Sequence of chain 2.A:
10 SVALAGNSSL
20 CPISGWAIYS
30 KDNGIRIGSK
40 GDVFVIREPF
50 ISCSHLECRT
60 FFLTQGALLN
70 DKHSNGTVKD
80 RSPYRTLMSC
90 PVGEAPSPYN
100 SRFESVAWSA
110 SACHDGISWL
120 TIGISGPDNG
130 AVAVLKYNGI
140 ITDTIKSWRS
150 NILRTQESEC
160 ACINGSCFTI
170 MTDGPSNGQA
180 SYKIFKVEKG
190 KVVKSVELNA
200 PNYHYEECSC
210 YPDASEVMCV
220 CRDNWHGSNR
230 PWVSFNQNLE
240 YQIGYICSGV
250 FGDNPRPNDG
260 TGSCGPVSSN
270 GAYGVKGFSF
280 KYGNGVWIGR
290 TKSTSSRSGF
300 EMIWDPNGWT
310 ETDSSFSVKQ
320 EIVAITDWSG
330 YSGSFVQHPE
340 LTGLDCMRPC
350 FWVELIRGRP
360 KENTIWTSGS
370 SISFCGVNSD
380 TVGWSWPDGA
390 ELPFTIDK

A small-molecule ligand and the protein it binds are described below.
Small molecule (SMILES): CC(=O)N[C@H]1CO[C@H]([C@@H]2O[C@@]23O[C@@H](C)[C@@H](O)[C@@H](O)[C@@H]3O)[C@@H](O)[C@@H]1O

Binding-site contacts:
Ligand atom C7 contacts residue ASN74 of chain 2.A at 3.4 Å.
Ligand atom C7 contacts residue ILE364 of chain 2.A at 4.5 Å (hydrophobic).
Ligand atom O5 contacts residue ASN74 of chain 2.A at 2.4 Å (h-bond).
Ligand atom C8 contacts residue ASN74 of chain 2.A at 3.8 Å.
Ligand atom C8 contacts residue ILE364 of chain 2.A at 4.0 Å (hydrophobic).
Ligand atom C6 contacts residue THR76 of chain 2.A at 3.4 Å.
Ligand atom C4 contacts residue THR76 of chain 2.A at 4.3 Å.
Ligand atom C1 contacts residue THR76 of chain 2.A at 3.8 Å.
Ligand atom C5 contacts residue THR76 of chain 2.A at 2.9 Å.
Ligand atom C5 contacts residue ASN74 of chain 2.A at 3.7 Å.
Ligand atom C2 contacts residue ASN74 of chain 2.A at 2.4 Å.
Ligand atom O7 contacts residue ILE364 of chain 2.A at 4.2 Å.
Ligand atom C3 contacts residue ASN74 of chain 2.A at 3.8 Å.
Ligand atom O5 contacts residue THR76 of chain 2.A at 3.1 Å (h-bond).
Ligand atom O6 contacts residue THR76 of chain 2.A at 4.0 Å.
Ligand atom O5 contacts residue THR76 of chain 2.A at 4.2 Å.
Ligand atom O3 contacts residue GLU390 of chain 3.A at 4.3 Å.
Ligand atom N2 contacts residue ASN74 of chain 2.A at 2.8 Å (h-bond).
Ligand atom C5 contacts residue THR76 of chain 2.A at 4.2 Å.
Ligand atom C6 contacts residue THR76 of chain 2.A at 3.7 Å.
Ligand atom C4 contacts residue ASN74 of chain 2.A at 4.3 Å.
Ligand atom O7 contacts residue ASN74 of chain 2.A at 4.3 Å.
Ligand atom C1 contacts residue ASN74 of chain 2.A at 1.5 Å.

Sequence of chain 3.A:
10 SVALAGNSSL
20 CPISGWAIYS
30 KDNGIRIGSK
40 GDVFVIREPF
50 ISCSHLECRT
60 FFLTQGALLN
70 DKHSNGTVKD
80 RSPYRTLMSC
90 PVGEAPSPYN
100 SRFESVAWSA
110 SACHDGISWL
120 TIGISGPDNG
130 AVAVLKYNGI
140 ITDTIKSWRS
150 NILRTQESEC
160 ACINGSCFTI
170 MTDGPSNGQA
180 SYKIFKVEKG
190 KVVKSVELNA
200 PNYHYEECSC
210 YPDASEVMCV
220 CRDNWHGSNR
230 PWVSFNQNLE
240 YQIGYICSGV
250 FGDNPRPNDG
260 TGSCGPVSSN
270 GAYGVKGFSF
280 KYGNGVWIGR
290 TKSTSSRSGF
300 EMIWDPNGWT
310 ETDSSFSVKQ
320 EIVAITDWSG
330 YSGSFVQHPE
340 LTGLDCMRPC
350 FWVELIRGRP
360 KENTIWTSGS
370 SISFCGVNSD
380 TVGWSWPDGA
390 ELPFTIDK